This protein binds this small molecule.
Small molecule (SMILES): Cc1nc2ccccc2n1S(=O)(=O)c1ccc(F)cc1

Sequence of chain 1.B:
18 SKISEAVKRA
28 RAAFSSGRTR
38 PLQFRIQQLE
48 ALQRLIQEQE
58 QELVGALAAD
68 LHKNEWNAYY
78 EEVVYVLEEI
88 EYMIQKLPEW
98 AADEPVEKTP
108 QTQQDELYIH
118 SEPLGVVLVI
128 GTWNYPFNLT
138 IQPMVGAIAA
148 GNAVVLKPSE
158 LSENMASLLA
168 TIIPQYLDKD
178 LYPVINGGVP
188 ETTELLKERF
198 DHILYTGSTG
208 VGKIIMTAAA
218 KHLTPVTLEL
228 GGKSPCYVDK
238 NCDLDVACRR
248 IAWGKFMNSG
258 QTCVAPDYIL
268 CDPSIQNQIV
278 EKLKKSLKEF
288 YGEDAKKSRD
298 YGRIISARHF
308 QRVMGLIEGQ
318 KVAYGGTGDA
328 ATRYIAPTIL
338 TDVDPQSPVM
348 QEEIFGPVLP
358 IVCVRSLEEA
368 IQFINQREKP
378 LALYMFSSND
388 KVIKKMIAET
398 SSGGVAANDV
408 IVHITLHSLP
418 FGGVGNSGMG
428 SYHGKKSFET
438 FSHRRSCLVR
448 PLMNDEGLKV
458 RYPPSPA

Binding-site contacts:
Ligand atom C18 contacts residue TYR82 of chain 1.B at 3.6 Å (hydrophobic).
Ligand atom C5 contacts residue LEU136 of chain 1.B at 3.7 Å (hydrophobic).
Ligand atom C6 contacts residue LEU136 of chain 1.B at 3.6 Å (hydrophobic).
Ligand atom C14 contacts residue GLU78 of chain 1.B at 3.2 Å.
Ligand atom C13 contacts residue GLN139 of chain 1.B at 3.8 Å.
Ligand atom C5 contacts residue CYS260 of chain 1.B at 3.8 Å (hydrophobic).
Ligand atom C8 contacts residue ASN135 of chain 1.B at 3.6 Å.
Ligand atom N7 contacts residue HIS430 of chain 1.B at 3.2 Å.
Ligand atom O11 contacts residue TYR132 of chain 1.B at 3.4 Å.
Ligand atom F20 contacts residue ILE408 of chain 1.B at 3.3 Å.
Ligand atom N7 contacts residue ILE411 of chain 1.B at 3.6 Å.
Ligand atom C19 contacts residue TYR82 of chain 1.B at 3.4 Å (hydrophobic).
Ligand atom O11 contacts residue GLU78 of chain 1.B at 3.5 Å (salt-bridge).
Ligand atom O11 contacts residue ASN135 of chain 1.B at 3.4 Å.
Ligand atom C19 contacts residue GLU78 of chain 1.B at 3.7 Å.
Ligand atom C3 contacts residue ASN135 of chain 1.B at 3.6 Å.
Ligand atom O12 contacts residue TYR82 of chain 1.B at 3.3 Å.
Ligand atom C3 contacts residue ILE411 of chain 1.B at 3.6 Å (hydrophobic).
Ligand atom C18 contacts residue THR412 of chain 1.B at 3.7 Å.
Ligand atom F20 contacts residue MET254 of chain 1.B at 3.3 Å.
Ligand atom C2 contacts residue ASN135 of chain 1.B at 3.9 Å.
Ligand atom S10 contacts residue GLU78 of chain 1.B at 3.8 Å.
Ligand atom C16 contacts residue GLU78 of chain 1.B at 3.5 Å.
Ligand atom N9 contacts residue ILE411 of chain 1.B at 3.9 Å.
Ligand atom C19 contacts residue THR412 of chain 1.B at 3.8 Å.
Ligand atom C13 contacts residue ILE411 of chain 1.B at 3.7 Å (hydrophobic).
Ligand atom N9 contacts residue ASN135 of chain 1.B at 3.5 Å (h-bond).
Ligand atom C1 contacts residue PHE418 of chain 1.B at 3.5 Å (hydrophobic).
Ligand atom C6 contacts residue CYS260 of chain 1.B at 3.5 Å (hydrophobic).
Ligand atom C17 contacts residue ILE408 of chain 1.B at 3.7 Å (hydrophobic).
Ligand atom S10 contacts residue ASN135 of chain 1.B at 3.6 Å.
Ligand atom O12 contacts residue GLU79 of chain 1.B at 3.5 Å (salt-bridge).
Ligand atom C13 contacts residue TYR82 of chain 1.B at 3.6 Å (hydrophobic).
Ligand atom O11 contacts residue GLU79 of chain 1.B at 3.8 Å.
Ligand atom O12 contacts residue ASN135 of chain 1.B at 2.9 Å (h-bond).
Ligand atom C15 contacts residue TYR132 of chain 1.B at 3.5 Å (hydrophobic).
Ligand atom C15 contacts residue GLU78 of chain 1.B at 3.1 Å.
Ligand atom C1 contacts residue ILE411 of chain 1.B at 3.8 Å (hydrophobic).
Ligand atom C2 contacts residue ILE411 of chain 1.B at 3.4 Å (hydrophobic).
Ligand atom N7 contacts residue ASN135 of chain 1.B at 3.9 Å.